A protein and the small-molecule ligand that binds it are described below.
Small molecule (SMILES): O=P(O)(O)O[C@@H]1[C@H](O)[C@H](O)[C@@H](OP(=O)(O)O)[C@H](OP(=O)(O)O)[C@H]1O

Sequence of chain 2.D:
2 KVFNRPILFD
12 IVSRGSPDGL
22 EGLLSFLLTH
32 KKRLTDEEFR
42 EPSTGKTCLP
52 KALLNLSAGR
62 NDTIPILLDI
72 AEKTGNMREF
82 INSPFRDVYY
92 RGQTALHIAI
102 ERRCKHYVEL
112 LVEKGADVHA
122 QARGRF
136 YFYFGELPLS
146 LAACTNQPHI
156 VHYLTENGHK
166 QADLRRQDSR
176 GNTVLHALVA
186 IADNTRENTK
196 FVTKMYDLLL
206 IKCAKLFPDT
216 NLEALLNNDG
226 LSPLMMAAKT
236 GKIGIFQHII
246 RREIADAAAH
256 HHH

Binding-site contacts:
Ligand atom O4 contacts residue LYS106 of chain 2.D at 4.3 Å.
Ligand atom O41 contacts residue ARG104 of chain 2.D at 3.8 Å.
Ligand atom C4 contacts residue ARG104 of chain 2.D at 4.3 Å.
Ligand atom C3 contacts residue ARG104 of chain 2.D at 4.2 Å.
Ligand atom O4 contacts residue ARG104 of chain 2.D at 3.4 Å (salt-bridge).
Ligand atom O51 contacts residue LYS106 of chain 2.D at 2.3 Å (salt-bridge).
Ligand atom O4 contacts residue ASN151 of chain 2.D at 3.9 Å.
Ligand atom C5 contacts residue ASN151 of chain 2.D at 4.0 Å.
Ligand atom C6 contacts residue PRO153 of chain 2.D at 4.1 Å (hydrophobic).
Ligand atom O11 contacts residue ASN151 of chain 2.D at 3.8 Å.
Ligand atom C1 contacts residue PRO153 of chain 2.D at 4.4 Å (hydrophobic).
Ligand atom O52 contacts residue PRO153 of chain 2.D at 3.5 Å.
Ligand atom P4 contacts residue ARG104 of chain 2.D at 3.6 Å.
Ligand atom O6 contacts residue PRO153 of chain 2.D at 3.5 Å.
Ligand atom O42 contacts residue LYS106 of chain 2.D at 3.9 Å.
Ligand atom O11 contacts residue LYS199 of chain 2.D at 4.0 Å.
Ligand atom P1 contacts residue LYS199 of chain 2.D at 3.6 Å.
Ligand atom O12 contacts residue ASN151 of chain 2.D at 2.4 Å (h-bond).
Ligand atom P5 contacts residue LYS106 of chain 2.D at 3.1 Å.
Ligand atom C1 contacts residue ASN151 of chain 2.D at 4.3 Å.
Ligand atom P4 contacts residue LYS106 of chain 2.D at 3.8 Å.
Ligand atom O12 contacts residue PRO153 of chain 2.D at 3.8 Å.
Ligand atom C4 contacts residue ASN151 of chain 2.D at 4.0 Å.
Ligand atom O52 contacts residue HIS154 of chain 2.D at 3.0 Å (h-bond).
Ligand atom O3 contacts residue ARG104 of chain 2.D at 4.1 Å.
Ligand atom O13 contacts residue LYS199 of chain 2.D at 2.3 Å (salt-bridge).
Ligand atom O42 contacts residue ARG104 of chain 2.D at 2.7 Å (salt-bridge).
Ligand atom O5 contacts residue LYS106 of chain 2.D at 3.2 Å (salt-bridge).
Ligand atom O51 contacts residue HIS154 of chain 2.D at 3.7 Å.
Ligand atom C3 contacts residue ASN151 of chain 2.D at 3.6 Å.
Ligand atom O52 contacts residue GLN152 of chain 2.D at 4.0 Å.
Ligand atom C5 contacts residue PRO153 of chain 2.D at 3.9 Å (hydrophobic).
Ligand atom O43 contacts residue LYS106 of chain 2.D at 2.9 Å (salt-bridge).
Ligand atom C2 contacts residue ASN151 of chain 2.D at 4.2 Å.
Ligand atom O52 contacts residue LYS106 of chain 2.D at 3.6 Å.
Ligand atom P1 contacts residue ASN151 of chain 2.D at 3.9 Å.
Ligand atom O3 contacts residue ASN151 of chain 2.D at 4.3 Å.
Ligand atom O12 contacts residue LYS199 of chain 2.D at 4.3 Å.
Ligand atom P5 contacts residue HIS154 of chain 2.D at 3.9 Å.
Ligand atom O53 contacts residue HIS154 of chain 2.D at 4.2 Å.